Sequence of chain 1.E:
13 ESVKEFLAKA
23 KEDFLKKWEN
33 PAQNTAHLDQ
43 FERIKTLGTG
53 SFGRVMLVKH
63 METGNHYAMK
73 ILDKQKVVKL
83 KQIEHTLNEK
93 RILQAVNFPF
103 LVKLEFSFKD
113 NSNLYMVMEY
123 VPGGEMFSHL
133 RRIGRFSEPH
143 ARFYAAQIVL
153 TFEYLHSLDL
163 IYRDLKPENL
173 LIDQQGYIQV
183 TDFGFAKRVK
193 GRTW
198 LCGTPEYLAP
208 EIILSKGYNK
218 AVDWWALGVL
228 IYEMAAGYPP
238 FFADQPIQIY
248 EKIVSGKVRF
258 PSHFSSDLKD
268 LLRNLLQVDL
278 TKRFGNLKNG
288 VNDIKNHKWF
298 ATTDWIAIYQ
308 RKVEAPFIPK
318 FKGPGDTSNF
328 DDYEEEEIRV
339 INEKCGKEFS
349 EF

A small-molecule ligand and the protein it binds are described below.
Small molecule (SMILES): CCn1c(-c2nonc2N)nc2c(C#CC(C)(C)O)nc(OC[C@H](N)Cc3ccccc3)cc21

Binding-site contacts:
Ligand atom C5 contacts residue ARG56 of chain 1.E at 3.4 Å.
Ligand atom C5 contacts residue GLY55 of chain 1.E at 3.6 Å.
Ligand atom N3 contacts residue THR183 of chain 1.E at 3.5 Å (h-bond).
Ligand atom C3 contacts residue GLY55 of chain 1.E at 3.6 Å.
Ligand atom O2 contacts residue PHE327 of chain 1.E at 3.2 Å.
Ligand atom C11 contacts residue VAL57 of chain 1.E at 3.4 Å (hydrophobic).
Ligand atom C13 contacts residue ASP184 of chain 1.E at 3.6 Å.
Ligand atom N7 contacts residue ASP184 of chain 1.E at 2.9 Å (salt-bridge).
Ligand atom C4 contacts residue GLY55 of chain 1.E at 3.4 Å.
Ligand atom C18 contacts residue GLU91 of chain 1.E at 3.6 Å.
Ligand atom C15 contacts residue VAL57 of chain 1.E at 3.6 Å (hydrophobic).
Ligand atom C22 contacts residue LEU49 of chain 1.E at 3.4 Å (hydrophobic).
Ligand atom C13 contacts residue THR183 of chain 1.E at 3.5 Å.
Ligand atom C17 contacts residue MET120 of chain 1.E at 3.7 Å (hydrophobic).
Ligand atom C7 contacts residue LYS72 of chain 1.E at 3.5 Å.
Ligand atom N6 contacts residue THR183 of chain 1.E at 3.1 Å (h-bond).
Ligand atom O3 contacts residue PHE185 of chain 1.E at 2.9 Å (h-bond).
Ligand atom N3 contacts residue GLU121 of chain 1.E at 3.5 Å (salt-bridge).
Ligand atom C8 contacts residue LEU173 of chain 1.E at 3.4 Å (hydrophobic).
Ligand atom O3 contacts residue ASP184 of chain 1.E at 3.5 Å.
Ligand atom O2 contacts residue TYR122 of chain 1.E at 3.6 Å.
Ligand atom C22 contacts residue VAL57 of chain 1.E at 3.6 Å (hydrophobic).
Ligand atom O3 contacts residue GLU91 of chain 1.E at 2.7 Å (salt-bridge).
Ligand atom N1 contacts residue PHE327 of chain 1.E at 3.4 Å.
Ligand atom O3 contacts residue LEU95 of chain 1.E at 3.5 Å.
Ligand atom C2 contacts residue GLY52 of chain 1.E at 3.6 Å.
Ligand atom C14 contacts residue THR183 of chain 1.E at 3.6 Å.
Ligand atom N3 contacts residue MET120 of chain 1.E at 3.6 Å (h-bond).
Ligand atom C3 contacts residue PHE54 of chain 1.E at 3.6 Å (hydrophobic).
Ligand atom C4 contacts residue ARG56 of chain 1.E at 3.5 Å.
Ligand atom C7 contacts residue ASP184 of chain 1.E at 3.2 Å.
Ligand atom C23 contacts residue ASP184 of chain 1.E at 3.6 Å.
Ligand atom N2 contacts residue LEU173 of chain 1.E at 3.3 Å.
Ligand atom N2 contacts residue VAL123 of chain 1.E at 3.4 Å (h-bond).
Ligand atom O1 contacts residue ASP184 of chain 1.E at 3.4 Å (salt-bridge).
Ligand atom C17 contacts residue ASP184 of chain 1.E at 3.5 Å.
Ligand atom C20 contacts residue GLU91 of chain 1.E at 3.5 Å.
Ligand atom C19 contacts residue VAL104 of chain 1.E at 3.5 Å (hydrophobic).
Ligand atom C1 contacts residue GLY52 of chain 1.E at 3.5 Å.
Ligand atom C4 contacts residue LEU74 of chain 1.E at 3.4 Å (hydrophobic).